Binding-site contacts:
Ligand atom C4 contacts residue THR102 of chain 41.A at 3.9 Å.
Ligand atom C6 contacts residue ILE101 of chain 41.A at 3.2 Å (hydrophobic).
Ligand atom C1 contacts residue MET195 of chain 41.A at 3.2 Å (hydrophobic).
Ligand atom C5 contacts residue LEU103 of chain 41.A at 3.0 Å (hydrophobic).
Ligand atom O5 contacts residue LEU103 of chain 41.A at 3.3 Å.
Ligand atom C5 contacts residue THR102 of chain 41.A at 2.8 Å.
Ligand atom C6 contacts residue HIS241 of chain 41.A at 3.7 Å.
Ligand atom O1 contacts residue MET195 of chain 41.A at 3.8 Å.
Ligand atom O2 contacts residue MET195 of chain 41.A at 3.6 Å.
Ligand atom O3 contacts residue TYR194 of chain 41.A at 3.9 Å.
Ligand atom O2 contacts residue TYR193 of chain 41.A at 3.9 Å.
Ligand atom O4 contacts residue THR102 of chain 41.A at 3.8 Å.
Ligand atom O2 contacts residue ASN215 of chain 41.A at 3.5 Å.
Ligand atom O1 contacts residue GLN104 of chain 41.A at 3.9 Å.
Ligand atom C5 contacts residue LEU103 of chain 41.A at 3.5 Å (hydrophobic).
Ligand atom C6 contacts residue THR102 of chain 41.A at 1.9 Å.
Ligand atom O1 contacts residue TYR194 of chain 41.A at 3.8 Å.
Ligand atom O3 contacts residue ASN215 of chain 41.A at 2.1 Å.
Ligand atom C2 contacts residue MET217 of chain 41.A at 3.5 Å (hydrophobic).
Ligand atom O4 contacts residue ASN215 of chain 41.A at 3.4 Å (h-bond).
Ligand atom C2 contacts residue TYR193 of chain 41.A at 3.8 Å (hydrophobic).
Ligand atom O4 contacts residue HIS263 of chain 41.A at 2.6 Å.
Ligand atom O6 contacts residue ILE101 of chain 41.A at 2.1 Å (h-bond).
Ligand atom O5 contacts residue LEU103 of chain 41.A at 3.0 Å (h-bond).
Ligand atom O3 contacts residue ILE101 of chain 41.A at 3.5 Å.
Ligand atom O6 contacts residue LEU103 of chain 41.A at 3.3 Å.
Ligand atom C3 contacts residue ASN215 of chain 41.A at 3.5 Å.
Ligand atom C6 contacts residue LEU103 of chain 41.A at 3.2 Å (hydrophobic).
Ligand atom O6 contacts residue THR102 of chain 41.A at 2.4 Å.
Ligand atom O2 contacts residue MET217 of chain 41.A at 3.3 Å (h-bond).
Ligand atom C6 contacts residue LEU103 of chain 41.A at 2.7 Å (hydrophobic).
Ligand atom C5 contacts residue HIS263 of chain 41.A at 3.9 Å.
Ligand atom O3 contacts residue MET217 of chain 41.A at 2.5 Å (h-bond).
Ligand atom O4 contacts residue ILE101 of chain 41.A at 4.0 Å.
Ligand atom C3 contacts residue MET217 of chain 41.A at 3.2 Å (hydrophobic).
Ligand atom O5 contacts residue THR102 of chain 41.A at 3.6 Å.
Ligand atom C4 contacts residue HIS263 of chain 41.A at 3.7 Å.
Ligand atom O6 contacts residue LEU103 of chain 41.A at 4.0 Å.
Ligand atom O6 contacts residue HIS241 of chain 41.A at 4.0 Å.
Ligand atom C4 contacts residue ASN215 of chain 41.A at 4.0 Å.

The small molecule below binds the protein below.
Small molecule (SMILES): OC[C@H]1O[C@@](CO)(O[C@H]2O[C@H](CO)[C@@H](O)[C@H](O)[C@H]2O)[C@@H](O)[C@@H]1O

Sequence of chain 41.A:
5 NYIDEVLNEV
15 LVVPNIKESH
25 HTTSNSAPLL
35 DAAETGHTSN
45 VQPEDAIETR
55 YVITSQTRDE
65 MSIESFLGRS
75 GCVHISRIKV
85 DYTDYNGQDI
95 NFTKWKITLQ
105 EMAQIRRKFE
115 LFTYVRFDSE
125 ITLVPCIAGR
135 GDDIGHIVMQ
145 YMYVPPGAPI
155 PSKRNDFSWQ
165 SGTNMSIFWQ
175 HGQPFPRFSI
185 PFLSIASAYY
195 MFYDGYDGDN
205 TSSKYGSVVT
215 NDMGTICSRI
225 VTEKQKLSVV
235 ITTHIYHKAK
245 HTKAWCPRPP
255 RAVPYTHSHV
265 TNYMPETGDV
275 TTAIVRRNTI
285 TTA